Sequence of chain 1.A:
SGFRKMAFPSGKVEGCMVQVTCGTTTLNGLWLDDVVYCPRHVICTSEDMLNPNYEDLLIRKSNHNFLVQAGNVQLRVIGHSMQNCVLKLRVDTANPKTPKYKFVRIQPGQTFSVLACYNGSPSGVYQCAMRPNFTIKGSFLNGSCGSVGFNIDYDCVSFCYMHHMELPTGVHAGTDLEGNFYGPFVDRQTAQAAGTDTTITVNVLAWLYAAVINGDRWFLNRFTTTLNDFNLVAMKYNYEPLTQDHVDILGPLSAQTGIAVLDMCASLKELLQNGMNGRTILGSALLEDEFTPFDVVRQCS

Sequence of chain 2.A:
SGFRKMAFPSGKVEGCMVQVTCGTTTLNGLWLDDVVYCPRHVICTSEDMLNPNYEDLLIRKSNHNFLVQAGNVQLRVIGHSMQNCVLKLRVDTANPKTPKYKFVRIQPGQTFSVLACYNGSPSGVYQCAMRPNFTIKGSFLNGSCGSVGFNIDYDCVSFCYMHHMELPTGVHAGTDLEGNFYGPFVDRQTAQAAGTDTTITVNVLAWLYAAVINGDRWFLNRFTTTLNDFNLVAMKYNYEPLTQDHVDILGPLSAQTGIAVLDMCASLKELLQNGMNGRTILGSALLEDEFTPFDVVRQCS

Binding-site contacts:
Ligand atom C32 contacts residue HIS41 of chain 1.A at 3.4 Å.
Ligand atom C32 contacts residue HIS164 of chain 1.A at 3.4 Å.
Ligand atom C34 contacts residue HIS164 of chain 1.A at 3.2 Å.
Ligand atom C03 contacts residue GLU166 of chain 1.A at 3.0 Å.
Ligand atom C03 contacts residue PHE140 of chain 1.A at 3.1 Å (hydrophobic).
Ligand atom O36 contacts residue GLU166 of chain 1.A at 3.3 Å (salt-bridge).
Ligand atom C29 contacts residue ARG188 of chain 1.A at 3.5 Å.
Ligand atom F28 contacts residue GLN189 of chain 1.A at 3.1 Å.
Ligand atom O09 contacts residue CYS145 of chain 1.A at 3.0 Å (h-bond).
Ligand atom N04 contacts residue HIS163 of chain 1.A at 3.1 Å (h-bond).
Ligand atom O09 contacts residue GLY143 of chain 1.A at 3.0 Å (h-bond).
Ligand atom CL2 contacts residue CYS145 of chain 1.A at 3.5 Å.
Ligand atom F31 contacts residue HIS41 of chain 1.A at 3.5 Å.
Ligand atom N02 contacts residue GLU166 of chain 1.A at 3.6 Å (salt-bridge).
Ligand atom N04 contacts residue SER144 of chain 1.A at 3.3 Å (h-bond).
Ligand atom C21 contacts residue THR25 of chain 1.A at 3.6 Å.
Ligand atom C08 contacts residue CYS145 of chain 1.A at 3.6 Å (hydrophobic).
Ligand atom C20 contacts residue THR25 of chain 1.A at 3.6 Å.
Ligand atom F33 contacts residue HIS41 of chain 1.A at 3.4 Å.
Ligand atom C18 contacts residue THR24 of chain 1.A at 3.0 Å.
Ligand atom C01 contacts residue ASN142 of chain 1.A at 3.5 Å.
Ligand atom C05 contacts residue SER144 of chain 1.A at 3.4 Å.
Ligand atom C06 contacts residue SER144 of chain 1.A at 3.4 Å.
Ligand atom C34 contacts residue HIS41 of chain 1.A at 3.6 Å.
Ligand atom N04 contacts residue PHE140 of chain 1.A at 3.4 Å.
Ligand atom O09 contacts residue SER144 of chain 1.A at 3.1 Å (h-bond).
Ligand atom O36 contacts residue MET165 of chain 1.A at 3.0 Å.
Ligand atom C21 contacts residue THR26 of chain 1.A at 3.3 Å.
Ligand atom C20 contacts residue THR26 of chain 1.A at 3.5 Å.
Ligand atom N19 contacts residue THR25 of chain 1.A at 3.6 Å.
Ligand atom C01 contacts residue GLU166 of chain 1.A at 3.5 Å.
Ligand atom F33 contacts residue HIS164 of chain 1.A at 3.3 Å.
Ligand atom C06 contacts residue HIS163 of chain 1.A at 3.5 Å.
Ligand atom N19 contacts residue THR26 of chain 1.A at 3.1 Å (h-bond).
Ligand atom F31 contacts residue ARG188 of chain 1.A at 3.6 Å.
Ligand atom F33 contacts residue CYS145 of chain 1.A at 3.5 Å.
Ligand atom N37 contacts residue LEU141 of chain 1.A at 3.6 Å.
Ligand atom O36 contacts residue HIS164 of chain 1.A at 3.4 Å (h-bond).
Ligand atom C35 contacts residue HIS164 of chain 1.A at 3.5 Å.
Ligand atom F31 contacts residue ASP187 of chain 1.A at 3.0 Å.

This protein binds this small molecule.
Small molecule (SMILES): Cn1cnc(Cn2c(=O)nc(Nc3cc4cn(C)nc4cc3Cl)n(Cc3cc(F)c(F)cc3F)c2=O)n1